Binding-site contacts:
Ligand atom O8 contacts residue ARG293 of chain 1.D at 3.5 Å (salt-bridge).
Ligand atom C4 contacts residue ASP151 of chain 1.D at 3.4 Å.
Ligand atom C9 contacts residue SER247 of chain 1.D at 3.9 Å.
Ligand atom C11 contacts residue TRP179 of chain 1.D at 3.8 Å (hydrophobic).
Ligand atom C5 contacts residue ASP151 of chain 1.D at 3.6 Å.
Ligand atom O1B contacts residue TYR402 of chain 1.D at 3.7 Å.
Ligand atom O9 contacts residue SER247 of chain 1.D at 3.3 Å.
Ligand atom C1 contacts residue TYR402 of chain 1.D at 3.3 Å (hydrophobic).
Ligand atom C2 contacts residue TYR402 of chain 1.D at 2.8 Å (hydrophobic).
Ligand atom O9 contacts residue ARG225 of chain 1.D at 3.5 Å (salt-bridge).
Ligand atom O8 contacts residue GLU277 of chain 1.D at 3.1 Å (salt-bridge).
Ligand atom O1A contacts residue ARG368 of chain 1.D at 3.2 Å (salt-bridge).
Ligand atom C11 contacts residue ILE223 of chain 1.D at 3.8 Å (hydrophobic).
Ligand atom O8 contacts residue GLU278 of chain 1.D at 3.4 Å (salt-bridge).
Ligand atom NH1 contacts residue ARG156 of chain 1.D at 3.5 Å (salt-bridge).
Ligand atom C3 contacts residue TYR402 of chain 1.D at 3.6 Å (hydrophobic).
Ligand atom O10 contacts residue ARG152 of chain 1.D at 2.4 Å (salt-bridge).
Ligand atom C9 contacts residue GLU277 of chain 1.D at 3.4 Å.
Ligand atom C1 contacts residue ARG368 of chain 1.D at 3.8 Å.
Ligand atom O1B contacts residue ARG368 of chain 1.D at 3.0 Å (salt-bridge).
Ligand atom NH2 contacts residue GLU228 of chain 1.D at 3.8 Å.
Ligand atom NE contacts residue ASP151 of chain 1.D at 2.9 Å (salt-bridge).
Ligand atom C3 contacts residue ASP151 of chain 1.D at 3.1 Å.
Ligand atom C10 contacts residue ARG152 of chain 1.D at 3.4 Å.
Ligand atom NH2 contacts residue TRP179 of chain 1.D at 3.5 Å (h-bond).
Ligand atom NH1 contacts residue TRP179 of chain 1.D at 2.9 Å (h-bond).
Ligand atom O9 contacts residue GLU277 of chain 1.D at 2.9 Å (salt-bridge).
Ligand atom O1B contacts residue ARG293 of chain 1.D at 3.4 Å (salt-bridge).
Ligand atom C3 contacts residue GLU119 of chain 1.D at 3.6 Å.
Ligand atom NE contacts residue GLU119 of chain 1.D at 2.9 Å (salt-bridge).
Ligand atom C4 contacts residue GLU119 of chain 1.D at 3.6 Å.
Ligand atom CZ contacts residue GLU119 of chain 1.D at 3.2 Å.
Ligand atom O1A contacts residue ARG118 of chain 1.D at 2.9 Å (salt-bridge).
Ligand atom C8 contacts residue ARG293 of chain 1.D at 3.7 Å.
Ligand atom C6 contacts residue GLU278 of chain 1.D at 3.6 Å.
Ligand atom NH1 contacts residue ASP151 of chain 1.D at 3.2 Å (salt-bridge).
Ligand atom CZ contacts residue TRP179 of chain 1.D at 3.6 Å (hydrophobic).
Ligand atom NH1 contacts residue GLU119 of chain 1.D at 3.8 Å.
Ligand atom O6 contacts residue TYR402 of chain 1.D at 3.6 Å.
Ligand atom O10 contacts residue ASP151 of chain 1.D at 3.4 Å.

The small molecule below binds the protein below.
Small molecule (SMILES): [H]/N=C(\N)N[C@H]1C=C(C(=O)O)O[C@@H]([C@H](O)[C@H](O)CO)[C@@H]1NC(C)=O

Sequence of chain 1.D:
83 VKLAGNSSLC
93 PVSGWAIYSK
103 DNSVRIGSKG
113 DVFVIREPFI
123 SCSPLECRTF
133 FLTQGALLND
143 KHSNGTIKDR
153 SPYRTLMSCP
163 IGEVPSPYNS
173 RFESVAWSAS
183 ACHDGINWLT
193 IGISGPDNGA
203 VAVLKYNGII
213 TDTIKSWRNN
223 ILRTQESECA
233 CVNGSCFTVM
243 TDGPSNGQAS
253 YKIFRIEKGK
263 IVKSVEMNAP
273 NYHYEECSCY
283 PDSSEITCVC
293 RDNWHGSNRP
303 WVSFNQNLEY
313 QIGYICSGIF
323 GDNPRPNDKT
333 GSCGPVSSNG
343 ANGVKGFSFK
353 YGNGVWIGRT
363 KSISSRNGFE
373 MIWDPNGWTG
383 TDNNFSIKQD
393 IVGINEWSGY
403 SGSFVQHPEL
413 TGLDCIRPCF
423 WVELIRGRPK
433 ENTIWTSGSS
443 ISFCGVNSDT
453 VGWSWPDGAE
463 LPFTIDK